This protein binds this small molecule.
Small molecule (SMILES): C[C@@]1(c2ccc(F)cc2F)OC(=O)N(Nc2ccccc2)C1=O

Sequence of chain 2.C:
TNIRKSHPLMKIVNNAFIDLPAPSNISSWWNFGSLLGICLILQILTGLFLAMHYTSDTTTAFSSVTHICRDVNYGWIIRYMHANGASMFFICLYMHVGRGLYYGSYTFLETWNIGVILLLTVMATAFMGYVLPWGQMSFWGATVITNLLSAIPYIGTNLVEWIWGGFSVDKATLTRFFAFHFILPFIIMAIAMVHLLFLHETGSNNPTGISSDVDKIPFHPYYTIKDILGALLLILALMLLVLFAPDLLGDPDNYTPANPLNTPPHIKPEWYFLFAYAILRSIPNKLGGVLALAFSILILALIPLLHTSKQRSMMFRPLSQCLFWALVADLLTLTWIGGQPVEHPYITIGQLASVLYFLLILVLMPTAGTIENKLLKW

Binding-site contacts:
Ligand atom C12 contacts residue PHE274 of chain 2.C at 3.5 Å (hydrophobic).
Ligand atom C26 contacts residue LYS269 of chain 2.C at 3.5 Å.
Ligand atom O3 contacts residue GLY142 of chain 2.C at 3.4 Å.
Ligand atom F13 contacts residue PHE274 of chain 2.C at 3.5 Å.
Ligand atom C11 contacts residue MET124 of chain 2.C at 3.7 Å (hydrophobic).
Ligand atom C10 contacts residue TYR273 of chain 2.C at 3.7 Å (hydrophobic).
Ligand atom C25 contacts residue ILE268 of chain 2.C at 3.7 Å (hydrophobic).
Ligand atom O4 contacts residue PHE128 of chain 2.C at 3.6 Å.
Ligand atom C24 contacts residue TYR278 of chain 2.C at 3.6 Å (hydrophobic).
Ligand atom O6 contacts residue GLU271 of chain 2.C at 3.1 Å (salt-bridge).
Ligand atom C26 contacts residue MET138 of chain 2.C at 3.6 Å (hydrophobic).
Ligand atom C7 contacts residue TYR273 of chain 2.C at 3.3 Å (hydrophobic).
Ligand atom C25 contacts residue PRO270 of chain 2.C at 3.7 Å (hydrophobic).
Ligand atom C13 contacts residue PHE274 of chain 2.C at 3.8 Å (hydrophobic).
Ligand atom C9 contacts residue TYR273 of chain 2.C at 3.5 Å (hydrophobic).
Ligand atom C25 contacts residue LYS269 of chain 2.C at 3.8 Å.
Ligand atom C23 contacts residue ILE146 of chain 2.C at 3.7 Å (hydrophobic).
Ligand atom F11 contacts residue PHE274 of chain 2.C at 3.8 Å.
Ligand atom C11 contacts residue PHE274 of chain 2.C at 3.8 Å (hydrophobic).
Ligand atom O4 contacts residue TYR131 of chain 2.C at 3.9 Å.
Ligand atom C7 contacts residue TYR131 of chain 2.C at 3.6 Å (hydrophobic).
Ligand atom C21 contacts residue PRO270 of chain 2.C at 3.8 Å (hydrophobic).
Ligand atom F13 contacts residue ILE146 of chain 2.C at 3.3 Å.
Ligand atom C21 contacts residue GLY142 of chain 2.C at 3.6 Å.
Ligand atom C22 contacts residue ILE146 of chain 2.C at 3.8 Å (hydrophobic).
Ligand atom C22 contacts residue GLY142 of chain 2.C at 3.7 Å.
Ligand atom C7 contacts residue GLU271 of chain 2.C at 3.8 Å.
Ligand atom N1 contacts residue PRO270 of chain 2.C at 3.9 Å.
Ligand atom F11 contacts residue MET124 of chain 2.C at 3.3 Å.
Ligand atom O3 contacts residue TYR131 of chain 2.C at 3.7 Å.
Ligand atom O3 contacts residue ALA143 of chain 2.C at 3.9 Å.
Ligand atom C26 contacts residue PRO270 of chain 2.C at 3.5 Å (hydrophobic).
Ligand atom O6 contacts residue PRO270 of chain 2.C at 3.4 Å.
Ligand atom O3 contacts residue PHE128 of chain 2.C at 3.8 Å.
Ligand atom C10 contacts residue PHE128 of chain 2.C at 3.8 Å (hydrophobic).
Ligand atom C24 contacts residue VAL145 of chain 2.C at 3.7 Å (hydrophobic).
Ligand atom C3 contacts residue TYR131 of chain 2.C at 3.7 Å (hydrophobic).
Ligand atom C23 contacts residue VAL145 of chain 2.C at 3.7 Å (hydrophobic).
Ligand atom C9 contacts residue PHE128 of chain 2.C at 3.5 Å (hydrophobic).
Ligand atom C10 contacts residue MET124 of chain 2.C at 3.3 Å (hydrophobic).